Binding-site contacts:
Ligand atom C2 contacts residue PHE179 of chain 1.A at 3.8 Å (hydrophobic).
Ligand atom O2 contacts residue GLY69 of chain 1.A at 3.6 Å.
Ligand atom N3 contacts residue FAD1 of chain 1.G at 3.4 Å.
Ligand atom I1 contacts residue PHE179 of chain 1.A at 3.7 Å.
Ligand atom O1 contacts residue GLY150 of chain 1.B at 3.5 Å (h-bond).
Ligand atom I1 contacts residue TYR156 of chain 1.B at 3.9 Å.
Ligand atom C18 contacts residue PHE127 of chain 1.A at 3.6 Å (hydrophobic).
Ligand atom I1 contacts residue ASN162 of chain 1.B at 3.1 Å.
Ligand atom C33 contacts residue GLY69 of chain 1.A at 3.1 Å.
Ligand atom C6 contacts residue FAD1 of chain 1.G at 3.4 Å.
Ligand atom C6 contacts residue PHE179 of chain 1.A at 4.0 Å (hydrophobic).
Ligand atom N3 contacts residue PHE127 of chain 1.A at 3.8 Å.
Ligand atom C1 contacts residue PHE179 of chain 1.A at 3.5 Å (hydrophobic).
Ligand atom C1 contacts residue FAD1 of chain 1.G at 3.4 Å.
Ligand atom C14 contacts residue GLY150 of chain 1.B at 3.5 Å.
Ligand atom N1 contacts residue PHE179 of chain 1.A at 3.3 Å.
Ligand atom N2 contacts residue GLY150 of chain 1.B at 3.6 Å (h-bond).
Ligand atom C8 contacts residue FAD1 of chain 1.G at 3.3 Å.
Ligand atom C2 contacts residue FAD1 of chain 1.G at 3.3 Å.
Ligand atom C11 contacts residue GLY151 of chain 1.B at 3.5 Å.
Ligand atom C33 contacts residue GLN123 of chain 1.A at 2.9 Å.
Ligand atom N1 contacts residue FAD1 of chain 1.G at 3.4 Å.
Ligand atom N2 contacts residue GLY151 of chain 1.B at 3.9 Å.
Ligand atom C5 contacts residue FAD1 of chain 1.G at 3.4 Å.
Ligand atom C4 contacts residue PHE127 of chain 1.A at 3.6 Å (hydrophobic).
Ligand atom O3 contacts residue FAD1 of chain 1.G at 3.4 Å.
Ligand atom C15 contacts residue PHE132 of chain 1.A at 3.5 Å (hydrophobic).
Ligand atom C8 contacts residue PHE179 of chain 1.A at 3.5 Å (hydrophobic).
Ligand atom C15 contacts residue MET155 of chain 1.B at 3.3 Å (hydrophobic).
Ligand atom C11 contacts residue FAD1 of chain 1.G at 3.5 Å.
Ligand atom C7 contacts residue FAD1 of chain 1.G at 3.4 Å.
Ligand atom C18 contacts residue FAD1 of chain 1.G at 3.4 Å.
Ligand atom C3 contacts residue FAD1 of chain 1.G at 3.3 Å.
Ligand atom C3 contacts residue PHE127 of chain 1.A at 3.3 Å (hydrophobic).
Ligand atom C4 contacts residue FAD1 of chain 1.G at 3.3 Å.
Ligand atom C12 contacts residue PHE132 of chain 1.A at 3.8 Å (hydrophobic).
Ligand atom C2 contacts residue TRP106 of chain 1.B at 3.7 Å (hydrophobic).
Ligand atom O1 contacts residue ILE195 of chain 1.B at 3.8 Å.
Ligand atom C11 contacts residue GLY150 of chain 1.B at 3.9 Å.
Ligand atom O3 contacts residue PHE127 of chain 1.A at 3.4 Å.

The small molecule below binds the protein below.
Small molecule (SMILES): COC(=O)Nc1ccc2[nH]c(I)c(CCNC(C)=O)c2c1

Sequence of chain 1.B:
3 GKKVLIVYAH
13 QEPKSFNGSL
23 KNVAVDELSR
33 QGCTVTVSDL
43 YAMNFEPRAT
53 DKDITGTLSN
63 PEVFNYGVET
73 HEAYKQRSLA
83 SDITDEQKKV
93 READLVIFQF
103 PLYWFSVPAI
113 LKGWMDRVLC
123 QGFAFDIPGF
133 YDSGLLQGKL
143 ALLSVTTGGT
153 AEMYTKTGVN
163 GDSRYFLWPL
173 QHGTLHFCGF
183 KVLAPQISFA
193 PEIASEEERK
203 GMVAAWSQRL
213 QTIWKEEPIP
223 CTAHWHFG

Sequence of chain 1.A:
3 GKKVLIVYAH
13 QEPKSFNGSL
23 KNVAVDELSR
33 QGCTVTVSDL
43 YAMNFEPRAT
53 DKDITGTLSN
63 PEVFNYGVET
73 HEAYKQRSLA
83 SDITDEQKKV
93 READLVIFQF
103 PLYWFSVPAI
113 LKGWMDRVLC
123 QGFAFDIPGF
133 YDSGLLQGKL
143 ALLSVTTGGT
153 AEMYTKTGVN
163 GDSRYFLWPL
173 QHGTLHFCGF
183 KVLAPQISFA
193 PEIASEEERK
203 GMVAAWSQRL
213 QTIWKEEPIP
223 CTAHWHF